The protein below binds the small molecule below.
Small molecule (SMILES): CC(=O)N[C@@H]1[C@@H](O)[C@H](O)[C@@H](CO)O[C@H]1O

Sequence of chain 1.A:
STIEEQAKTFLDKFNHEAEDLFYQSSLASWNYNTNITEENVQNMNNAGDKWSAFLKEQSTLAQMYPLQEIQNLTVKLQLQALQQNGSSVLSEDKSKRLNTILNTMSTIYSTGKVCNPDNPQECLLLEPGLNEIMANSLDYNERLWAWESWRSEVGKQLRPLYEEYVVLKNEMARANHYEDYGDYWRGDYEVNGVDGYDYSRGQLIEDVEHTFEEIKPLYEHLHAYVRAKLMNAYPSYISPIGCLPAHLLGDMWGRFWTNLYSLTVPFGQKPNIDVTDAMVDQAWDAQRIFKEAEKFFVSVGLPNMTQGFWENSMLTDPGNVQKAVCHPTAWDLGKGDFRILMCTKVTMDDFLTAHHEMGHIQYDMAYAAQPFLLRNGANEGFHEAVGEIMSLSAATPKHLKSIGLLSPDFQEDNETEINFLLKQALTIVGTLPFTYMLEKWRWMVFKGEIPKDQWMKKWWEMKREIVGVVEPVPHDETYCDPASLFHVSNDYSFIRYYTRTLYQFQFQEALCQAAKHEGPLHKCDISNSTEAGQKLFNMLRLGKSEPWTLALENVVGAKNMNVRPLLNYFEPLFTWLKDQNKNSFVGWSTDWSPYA

Binding-site contacts:
Ligand atom C8 contacts residue GLU294 of chain 1.A at 4.2 Å.
Ligand atom C7 contacts residue ASN304 of chain 1.A at 3.4 Å.
Ligand atom C1 contacts residue ASN304 of chain 1.A at 1.4 Å.
Ligand atom O7 contacts residue ASN304 of chain 1.A at 3.6 Å (h-bond).
Ligand atom C2 contacts residue ASN304 of chain 1.A at 2.5 Å.
Ligand atom C4 contacts residue ASN304 of chain 1.A at 4.3 Å.
Ligand atom O5 contacts residue ASN304 of chain 1.A at 2.4 Å (h-bond).
Ligand atom C8 contacts residue LYS291 of chain 1.A at 4.5 Å.
Ligand atom N2 contacts residue ASN304 of chain 1.A at 2.9 Å (h-bond).
Ligand atom C3 contacts residue ASN304 of chain 1.A at 3.8 Å.
Ligand atom C5 contacts residue ASN304 of chain 1.A at 3.7 Å.